A protein and the small-molecule ligand that binds it are described below.
Small molecule (SMILES): CCOC(=O)Cc1nc(-c2ccc(C(=O)NCCC(F)(F)F)cc2)cs1

Sequence of chain 1.A:
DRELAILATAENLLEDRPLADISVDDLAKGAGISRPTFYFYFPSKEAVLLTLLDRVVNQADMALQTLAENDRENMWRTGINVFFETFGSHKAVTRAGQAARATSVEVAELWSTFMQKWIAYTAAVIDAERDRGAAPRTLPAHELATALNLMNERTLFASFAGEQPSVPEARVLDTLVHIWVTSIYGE

Binding-site contacts:
Ligand atom O3 contacts residue PHE122 of chain 1.A at 3.5 Å.
Ligand atom F1 contacts residue PHE126 of chain 1.A at 3.5 Å.
Ligand atom C7 contacts residue TYR160 of chain 1.A at 3.6 Å (hydrophobic).
Ligand atom C1 contacts residue TYR160 of chain 1.A at 3.6 Å (hydrophobic).
Ligand atom F3 contacts residue TRP150 of chain 1.A at 3.4 Å.
Ligand atom C10 contacts residue TRP219 of chain 1.A at 3.4 Å (hydrophobic).
Ligand atom S1 contacts residue TRP115 of chain 1.A at 3.6 Å.
Ligand atom F2 contacts residue LEU195 of chain 1.A at 3.5 Å.
Ligand atom O3 contacts residue ASN191 of chain 1.A at 2.9 Å (h-bond).
Ligand atom C7 contacts residue THR161 of chain 1.A at 3.5 Å.
Ligand atom N1 contacts residue GLY118 of chain 1.A at 3.7 Å.
Ligand atom C9 contacts residue ILE119 of chain 1.A at 3.7 Å (hydrophobic).
Ligand atom C5 contacts residue TRP115 of chain 1.A at 3.4 Å (hydrophobic).
Ligand atom S1 contacts residue VAL164 of chain 1.A at 3.7 Å.
Ligand atom F3 contacts residue MET154 of chain 1.A at 3.6 Å.
Ligand atom O1 contacts residue MET114 of chain 1.A at 3.6 Å.
Ligand atom F2 contacts residue GLU192 of chain 1.A at 3.6 Å.
Ligand atom C2 contacts residue TYR160 of chain 1.A at 3.5 Å (hydrophobic).
Ligand atom C11 contacts residue TRP219 of chain 1.A at 3.7 Å (hydrophobic).
Ligand atom O2 contacts residue MET114 of chain 1.A at 3.7 Å.
Ligand atom C12 contacts residue ASN188 of chain 1.A at 3.2 Å.
Ligand atom C14 contacts residue PHE122 of chain 1.A at 3.6 Å (hydrophobic).
Ligand atom S1 contacts residue TYR160 of chain 1.A at 3.4 Å.
Ligand atom C15 contacts residue ASN188 of chain 1.A at 3.5 Å.
Ligand atom F3 contacts residue GLU192 of chain 1.A at 3.2 Å.
Ligand atom C11 contacts residue PHE122 of chain 1.A at 3.4 Å (hydrophobic).
Ligand atom C3 contacts residue MET114 of chain 1.A at 3.6 Å (hydrophobic).
Ligand atom C9 contacts residue TRP219 of chain 1.A at 3.4 Å (hydrophobic).
Ligand atom C13 contacts residue THR161 of chain 1.A at 3.2 Å.
Ligand atom C4 contacts residue MET114 of chain 1.A at 3.4 Å (hydrophobic).
Ligand atom F1 contacts residue PHE196 of chain 1.A at 3.4 Å.
Ligand atom C4 contacts residue TRP115 of chain 1.A at 3.6 Å (hydrophobic).
Ligand atom N1 contacts residue TRP115 of chain 1.A at 3.8 Å.
Ligand atom C12 contacts residue PHE122 of chain 1.A at 3.5 Å (hydrophobic).
Ligand atom C10 contacts residue PHE122 of chain 1.A at 3.7 Å (hydrophobic).
Ligand atom C14 contacts residue ASN191 of chain 1.A at 3.6 Å.
Ligand atom N2 contacts residue ASN188 of chain 1.A at 2.9 Å (h-bond).
Ligand atom F2 contacts residue ASN191 of chain 1.A at 3.7 Å.
Ligand atom F1 contacts residue TRP150 of chain 1.A at 3.6 Å.
Ligand atom C16 contacts residue PHE122 of chain 1.A at 3.5 Å (hydrophobic).